This small molecule binds to this protein.
Small molecule (SMILES): CC(=O)N[C@@H]1[C@@H](O)[C@H](O)[C@@H](CO)O[C@H]1O

Sequence of chain 3.A:
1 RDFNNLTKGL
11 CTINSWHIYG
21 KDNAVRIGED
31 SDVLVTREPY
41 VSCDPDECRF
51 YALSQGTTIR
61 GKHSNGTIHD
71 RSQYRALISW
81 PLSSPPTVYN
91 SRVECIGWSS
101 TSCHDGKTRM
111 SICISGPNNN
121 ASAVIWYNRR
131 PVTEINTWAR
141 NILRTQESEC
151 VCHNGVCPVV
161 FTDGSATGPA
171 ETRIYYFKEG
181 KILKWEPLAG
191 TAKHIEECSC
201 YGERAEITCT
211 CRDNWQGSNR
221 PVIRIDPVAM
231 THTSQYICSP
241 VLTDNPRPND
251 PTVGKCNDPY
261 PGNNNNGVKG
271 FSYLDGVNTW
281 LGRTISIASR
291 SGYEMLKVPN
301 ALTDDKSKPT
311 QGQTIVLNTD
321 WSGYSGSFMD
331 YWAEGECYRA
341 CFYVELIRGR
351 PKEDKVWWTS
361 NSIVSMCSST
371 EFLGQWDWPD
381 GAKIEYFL

Binding-site contacts:
Ligand atom N2 contacts residue ASN5 of chain 3.A at 2.8 Å (h-bond).
Ligand atom C2 contacts residue PHE3 of chain 3.A at 3.7 Å (hydrophobic).
Ligand atom O6 contacts residue ASN154 of chain 3.A at 4.1 Å.
Ligand atom O5 contacts residue ASN5 of chain 3.A at 2.3 Å (h-bond).
Ligand atom C5 contacts residue ASN5 of chain 3.A at 3.6 Å.
Ligand atom C3 contacts residue ASP2 of chain 3.A at 3.7 Å.
Ligand atom C7 contacts residue ASN5 of chain 3.A at 3.7 Å.
Ligand atom C3 contacts residue ASN5 of chain 3.A at 3.8 Å.
Ligand atom C1 contacts residue ASN154 of chain 3.A at 4.0 Å.
Ligand atom O4 contacts residue ASP2 of chain 3.A at 4.3 Å.
Ligand atom C7 contacts residue PHE3 of chain 3.A at 3.5 Å (hydrophobic).
Ligand atom C2 contacts residue ASN5 of chain 3.A at 2.5 Å.
Ligand atom C8 contacts residue ASN4 of chain 3.A at 4.4 Å.
Ligand atom C7 contacts residue ASP2 of chain 3.A at 4.3 Å.
Ligand atom C3 contacts residue PHE3 of chain 3.A at 4.1 Å (hydrophobic).
Ligand atom N2 contacts residue PHE3 of chain 3.A at 2.7 Å (h-bond).
Ligand atom C1 contacts residue ASN5 of chain 3.A at 1.5 Å.
Ligand atom O3 contacts residue ASP2 of chain 3.A at 2.8 Å (salt-bridge).
Ligand atom C5 contacts residue ASN154 of chain 3.A at 3.4 Å.
Ligand atom O7 contacts residue ASN5 of chain 3.A at 4.2 Å.
Ligand atom O5 contacts residue ASN154 of chain 3.A at 3.8 Å.
Ligand atom C1 contacts residue PHE3 of chain 3.A at 3.7 Å (hydrophobic).
Ligand atom N2 contacts residue ASP2 of chain 3.A at 4.2 Å.
Ligand atom C4 contacts residue ASN5 of chain 3.A at 4.2 Å.
Ligand atom C8 contacts residue PHE3 of chain 3.A at 3.2 Å (hydrophobic).
Ligand atom C6 contacts residue ASN154 of chain 3.A at 4.1 Å.
Ligand atom C8 contacts residue ASP2 of chain 3.A at 4.2 Å.